Binding-site contacts:
Ligand atom N2 contacts residue ASN253 of chain 1.B at 2.9 Å (h-bond).
Ligand atom C8 contacts residue SER257 of chain 1.B at 3.3 Å.
Ligand atom O7 contacts residue GLU256 of chain 1.B at 4.2 Å.
Ligand atom O5 contacts residue THR265 of chain 1.B at 4.2 Å.
Ligand atom O6 contacts residue ARG269 of chain 1.B at 4.4 Å.
Ligand atom C1 contacts residue THR265 of chain 1.B at 4.0 Å.
Ligand atom C5 contacts residue THR265 of chain 1.B at 3.6 Å.
Ligand atom N2 contacts residue SER257 of chain 1.B at 3.8 Å.
Ligand atom C7 contacts residue SER257 of chain 1.B at 4.0 Å.
Ligand atom O7 contacts residue ASN253 of chain 1.B at 3.5 Å (h-bond).
Ligand atom C8 contacts residue GLU261 of chain 1.B at 4.2 Å.
Ligand atom C3 contacts residue ASN253 of chain 1.B at 3.8 Å.
Ligand atom C1 contacts residue ASN253 of chain 1.B at 1.4 Å.
Ligand atom C7 contacts residue GLU256 of chain 1.B at 4.3 Å.
Ligand atom O5 contacts residue ASN253 of chain 1.B at 2.4 Å (h-bond).
Ligand atom C8 contacts residue GLU256 of chain 1.B at 3.5 Å.
Ligand atom N2 contacts residue GLU261 of chain 1.B at 4.4 Å.
Ligand atom C4 contacts residue THR265 of chain 1.B at 4.3 Å.
Ligand atom C4 contacts residue ASN253 of chain 1.B at 4.2 Å.
Ligand atom C2 contacts residue ASN253 of chain 1.B at 2.5 Å.
Ligand atom C8 contacts residue ASN253 of chain 1.B at 4.3 Å.
Ligand atom C7 contacts residue ASN253 of chain 1.B at 3.4 Å.
Ligand atom C5 contacts residue ASN253 of chain 1.B at 3.7 Å.
Ligand atom C3 contacts residue THR265 of chain 1.B at 4.2 Å.
Ligand atom O4 contacts residue THR265 of chain 1.B at 4.4 Å.

Sequence of chain 1.B:
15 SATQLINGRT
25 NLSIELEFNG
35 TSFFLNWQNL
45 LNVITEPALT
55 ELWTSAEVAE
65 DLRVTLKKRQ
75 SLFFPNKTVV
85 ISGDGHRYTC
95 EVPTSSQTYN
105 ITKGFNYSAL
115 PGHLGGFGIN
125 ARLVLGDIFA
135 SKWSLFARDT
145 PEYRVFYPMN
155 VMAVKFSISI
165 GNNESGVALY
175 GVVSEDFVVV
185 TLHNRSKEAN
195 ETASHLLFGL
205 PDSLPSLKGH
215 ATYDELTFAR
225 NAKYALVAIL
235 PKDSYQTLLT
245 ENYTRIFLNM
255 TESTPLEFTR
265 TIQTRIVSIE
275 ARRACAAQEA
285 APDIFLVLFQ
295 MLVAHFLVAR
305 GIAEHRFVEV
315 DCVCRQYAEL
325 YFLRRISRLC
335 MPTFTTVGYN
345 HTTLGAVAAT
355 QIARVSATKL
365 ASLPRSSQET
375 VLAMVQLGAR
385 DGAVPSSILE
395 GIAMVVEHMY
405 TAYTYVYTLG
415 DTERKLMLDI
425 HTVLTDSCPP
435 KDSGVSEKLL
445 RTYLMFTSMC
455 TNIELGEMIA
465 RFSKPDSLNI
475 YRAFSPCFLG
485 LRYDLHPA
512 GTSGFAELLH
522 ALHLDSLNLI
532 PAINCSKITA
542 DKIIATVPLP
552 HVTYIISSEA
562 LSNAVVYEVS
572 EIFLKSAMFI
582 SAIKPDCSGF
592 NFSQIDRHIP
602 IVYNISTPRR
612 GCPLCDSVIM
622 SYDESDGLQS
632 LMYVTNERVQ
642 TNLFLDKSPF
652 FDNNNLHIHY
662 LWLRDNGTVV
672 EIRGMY

A protein and the small-molecule ligand that binds it are described below.
Small molecule (SMILES): CC(=O)N[C@@H]1[C@@H](O)[C@H](O)[C@@H](CO)O[C@H]1O